Binding-site contacts:
Ligand atom O5B contacts residue LYS156 of chain 48.H at 3.3 Å.
Ligand atom C3 contacts residue ARG157 of chain 48.H at 3.7 Å.
Ligand atom O4 contacts residue LYS156 of chain 48.H at 3.5 Å.
Ligand atom C4 contacts residue LYS156 of chain 48.H at 4.0 Å.
Ligand atom SAG contacts residue THR4 of chain 48.H at 3.9 Å.
Ligand atom C2 contacts residue ALA158 of chain 48.H at 3.7 Å (hydrophobic).
Ligand atom O6A contacts residue HIS155 of chain 48.H at 3.8 Å.
Ligand atom OAF contacts residue THR4 of chain 48.H at 2.9 Å (h-bond).
Ligand atom O6B contacts residue LYS156 of chain 48.H at 3.3 Å.
Ligand atom OAF contacts residue ALA158 of chain 48.H at 3.3 Å.
Ligand atom O4 contacts residue SER93 of chain 48.H at 3.0 Å (h-bond).
Ligand atom C5 contacts residue HIS155 of chain 48.H at 4.0 Å.
Ligand atom O6A contacts residue LEU62 of chain 48.H at 3.4 Å.
Ligand atom OAH contacts residue LEU2 of chain 48.H at 2.8 Å (h-bond).
Ligand atom O6B contacts residue HIS94 of chain 48.H at 4.0 Å.
Ligand atom OAH contacts residue ASP3 of chain 48.H at 4.0 Å.
Ligand atom OAH contacts residue ARG157 of chain 48.H at 3.1 Å (salt-bridge).
Ligand atom C3 contacts residue LYS156 of chain 48.H at 4.0 Å.
Ligand atom O5 contacts residue LYS156 of chain 48.H at 3.4 Å.
Ligand atom C6 contacts residue SER93 of chain 48.H at 4.0 Å.
Ligand atom O4 contacts residue HIS155 of chain 48.H at 3.5 Å (h-bond).
Ligand atom C6 contacts residue HIS94 of chain 48.H at 3.9 Å.
Ligand atom O6B contacts residue HIS155 of chain 48.H at 3.3 Å (h-bond).
Ligand atom O3 contacts residue ARG157 of chain 48.H at 3.3 Å (salt-bridge).
Ligand atom OAH contacts residue THR4 of chain 48.H at 3.7 Å.
Ligand atom OBI contacts residue LYS156 of chain 48.H at 4.0 Å.
Ligand atom SAG contacts residue ARG157 of chain 48.H at 3.6 Å (salt-bridge).
Ligand atom O3 contacts residue ALA158 of chain 48.H at 3.0 Å (h-bond).
Ligand atom O3 contacts residue LYS156 of chain 48.H at 3.0 Å.
Ligand atom O6A contacts residue HIS94 of chain 48.H at 3.2 Å (h-bond).
Ligand atom C5 contacts residue LEU62 of chain 48.H at 3.8 Å (hydrophobic).
Ligand atom O6B contacts residue LEU62 of chain 48.H at 4.0 Å.
Ligand atom C3 contacts residue ALA158 of chain 48.H at 4.0 Å (hydrophobic).
Ligand atom O6B contacts residue ARG157 of chain 48.H at 3.3 Å (salt-bridge).
Ligand atom O5 contacts residue ARG157 of chain 48.H at 3.8 Å.
Ligand atom O6A contacts residue SER93 of chain 48.H at 3.2 Å.
Ligand atom C6 contacts residue HIS155 of chain 48.H at 3.4 Å.
Ligand atom O5 contacts residue HIS155 of chain 48.H at 3.6 Å.
Ligand atom OAF contacts residue ARG157 of chain 48.H at 2.8 Å (salt-bridge).
Ligand atom C6 contacts residue LEU62 of chain 48.H at 3.5 Å (hydrophobic).

Sequence of chain 48.H:
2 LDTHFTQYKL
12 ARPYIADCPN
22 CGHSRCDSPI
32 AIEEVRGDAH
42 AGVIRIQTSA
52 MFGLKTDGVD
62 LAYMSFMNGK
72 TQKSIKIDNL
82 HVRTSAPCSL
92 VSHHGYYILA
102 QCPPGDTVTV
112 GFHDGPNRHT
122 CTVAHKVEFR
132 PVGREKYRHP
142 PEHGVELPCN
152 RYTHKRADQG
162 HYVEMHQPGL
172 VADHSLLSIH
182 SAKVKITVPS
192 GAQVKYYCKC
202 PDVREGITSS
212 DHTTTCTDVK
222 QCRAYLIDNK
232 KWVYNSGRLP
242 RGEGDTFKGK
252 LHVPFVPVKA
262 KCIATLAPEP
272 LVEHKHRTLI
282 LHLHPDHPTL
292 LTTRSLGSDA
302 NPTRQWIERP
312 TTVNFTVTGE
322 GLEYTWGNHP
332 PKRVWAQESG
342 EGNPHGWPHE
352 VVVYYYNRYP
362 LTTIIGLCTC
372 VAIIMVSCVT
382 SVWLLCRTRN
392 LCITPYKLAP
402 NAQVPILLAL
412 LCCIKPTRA

The small molecule below binds the protein below.
Small molecule (SMILES): O=C(O)[C@@H]1O[C@H](O[C@H]2[C@@H](OS(=O)(=O)O)O[C@@H](O)[C@H](NS(=O)(=O)O)[C@H]2O)[C@@H](OS(=O)(=O)O)[C@H](O)[C@@H]1O